Sequence of chain 1.A:
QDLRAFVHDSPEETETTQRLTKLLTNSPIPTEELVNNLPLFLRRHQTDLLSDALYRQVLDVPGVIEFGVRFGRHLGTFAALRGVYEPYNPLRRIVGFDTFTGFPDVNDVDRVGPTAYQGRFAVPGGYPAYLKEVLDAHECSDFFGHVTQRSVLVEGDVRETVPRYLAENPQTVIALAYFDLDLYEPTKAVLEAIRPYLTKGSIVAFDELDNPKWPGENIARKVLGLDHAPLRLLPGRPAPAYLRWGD

This protein binds this small molecule.
Small molecule (SMILES): N[C@@H](CCC(=O)O)C(=O)O

Binding-site contacts:
Ligand atom CG contacts residue GLU217 of chain 1.A at 3.5 Å.
Ligand atom OXT contacts residue GLU217 of chain 1.A at 3.2 Å (salt-bridge).
Ligand atom N contacts residue ASP189 of chain 1.A at 3.6 Å.
Ligand atom CA contacts residue ASP216 of chain 1.A at 3.7 Å.
Ligand atom OXT contacts residue NA1 of chain 1.M at 2.9 Å (h-bond).
Ligand atom CB contacts residue PHE130 of chain 1.A at 4.0 Å (hydrophobic).
Ligand atom C contacts residue NA1 of chain 1.M at 4.1 Å.
Ligand atom N contacts residue ASP216 of chain 1.A at 2.7 Å (salt-bridge).
Ligand atom CA contacts residue GLU217 of chain 1.A at 3.7 Å.
Ligand atom N contacts residue NA1 of chain 1.M at 3.9 Å.
Ligand atom CD contacts residue PHE130 of chain 1.A at 4.0 Å (hydrophobic).
Ligand atom C contacts residue ASP216 of chain 1.A at 4.0 Å.
Ligand atom OXT contacts residue ASP216 of chain 1.A at 3.5 Å (salt-bridge).
Ligand atom OXT contacts residue EDO1 of chain 1.N at 3.8 Å.
Ligand atom OE2 contacts residue TRP223 of chain 1.A at 3.0 Å (h-bond).
Ligand atom CG contacts residue TRP223 of chain 1.A at 4.2 Å (hydrophobic).
Ligand atom N contacts residue GLU217 of chain 1.A at 2.7 Å (salt-bridge).
Ligand atom CD contacts residue TRP223 of chain 1.A at 3.8 Å (hydrophobic).
Ligand atom C contacts residue GLU217 of chain 1.A at 3.8 Å.
Ligand atom CB contacts residue GLU217 of chain 1.A at 4.1 Å.
Ligand atom N contacts residue ASP191 of chain 1.A at 4.2 Å.
Ligand atom OE2 contacts residue LYS222 of chain 1.A at 3.8 Å.
Ligand atom OE1 contacts residue PHE130 of chain 1.A at 3.3 Å.